The protein below binds the small molecule below.
Small molecule (SMILES): CC(=O)N[C@H]1[C@H](O[C@H]2[C@H](O)[C@@H](NC(C)=O)CO[C@@H]2CO)O[C@H](CO)[C@@H](O)[C@@H]1O

Sequence of chain 46.Q:
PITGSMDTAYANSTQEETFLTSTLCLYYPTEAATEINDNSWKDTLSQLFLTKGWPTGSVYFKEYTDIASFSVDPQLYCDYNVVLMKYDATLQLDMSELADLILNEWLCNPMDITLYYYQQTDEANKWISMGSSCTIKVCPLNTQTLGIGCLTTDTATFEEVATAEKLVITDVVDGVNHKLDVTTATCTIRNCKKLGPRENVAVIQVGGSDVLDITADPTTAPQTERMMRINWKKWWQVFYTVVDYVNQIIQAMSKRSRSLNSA

Binding-site contacts:
Ligand atom C6 contacts residue ASN19 of chain 46.Q at 4.0 Å.
Ligand atom C3 contacts residue ASN19 of chain 46.Q at 4.4 Å.
Ligand atom C2 contacts residue ASN19 of chain 46.Q at 3.4 Å.
Ligand atom N2 contacts residue ASN19 of chain 46.Q at 4.1 Å.
Ligand atom C1 contacts residue ASN19 of chain 46.Q at 1.9 Å.
Ligand atom C4 contacts residue ASN19 of chain 46.Q at 4.5 Å.
Ligand atom O5 contacts residue ASN19 of chain 46.Q at 2.1 Å (h-bond).
Ligand atom C8 contacts residue TYR17 of chain 46.Q at 4.3 Å (hydrophobic).
Ligand atom O6 contacts residue ASN19 of chain 46.Q at 4.3 Å.
Ligand atom C5 contacts residue ASN19 of chain 46.Q at 3.3 Å.